Sequence of chain 1.A:
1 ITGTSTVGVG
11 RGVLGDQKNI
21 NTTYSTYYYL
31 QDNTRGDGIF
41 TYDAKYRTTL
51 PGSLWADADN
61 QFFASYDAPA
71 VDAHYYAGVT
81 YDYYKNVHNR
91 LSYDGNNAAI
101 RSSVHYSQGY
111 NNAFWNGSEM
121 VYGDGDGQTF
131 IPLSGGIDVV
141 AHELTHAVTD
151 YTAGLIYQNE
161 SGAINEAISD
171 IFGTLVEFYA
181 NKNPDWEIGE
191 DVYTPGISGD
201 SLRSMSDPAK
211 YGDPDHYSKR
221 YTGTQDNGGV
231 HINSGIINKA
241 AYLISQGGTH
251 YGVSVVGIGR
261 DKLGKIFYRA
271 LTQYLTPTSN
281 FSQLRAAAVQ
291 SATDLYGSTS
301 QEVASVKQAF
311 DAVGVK

Binding-site contacts:
Ligand atom O contacts residue LEU202 of chain 1.A at 4.4 Å.
Ligand atom C contacts residue LYS1 of chain 1.C at 1.3 Å.
Ligand atom CB contacts residue LYS1 of chain 1.C at 3.3 Å.
Ligand atom N contacts residue LYS1 of chain 1.C at 2.7 Å (salt-bridge).
Ligand atom CA contacts residue ALA113 of chain 1.A at 4.0 Å (hydrophobic).
Ligand atom CG2 contacts residue LEU202 of chain 1.A at 4.3 Å (hydrophobic).
Ligand atom C contacts residue ARG203 of chain 1.A at 4.0 Å.
Ligand atom C contacts residue CD1 of chain 1.D at 4.5 Å.
Ligand atom O contacts residue GLU166 of chain 1.A at 4.2 Å.
Ligand atom CG1 contacts residue LYS1 of chain 1.C at 3.3 Å.
Ligand atom CB contacts residue VAL139 of chain 1.A at 4.5 Å (hydrophobic).
Ligand atom CG2 contacts residue LYS1 of chain 1.C at 4.1 Å.
Ligand atom N contacts residue CD1 of chain 1.D at 4.1 Å.
Ligand atom O contacts residue HIS142 of chain 1.A at 4.4 Å.
Ligand atom CG1 contacts residue ASN112 of chain 1.A at 3.6 Å.
Ligand atom N contacts residue ALA113 of chain 1.A at 2.8 Å (h-bond).
Ligand atom CG2 contacts residue ARG203 of chain 1.A at 3.7 Å.
Ligand atom N contacts residue GLU143 of chain 1.A at 3.1 Å (salt-bridge).
Ligand atom O contacts residue ARG203 of chain 1.A at 2.8 Å (salt-bridge).
Ligand atom CG1 contacts residue LEU202 of chain 1.A at 4.0 Å (hydrophobic).
Ligand atom CA contacts residue ASN112 of chain 1.A at 3.8 Å.
Ligand atom CB contacts residue GLU143 of chain 1.A at 4.0 Å.
Ligand atom C contacts residue HIS231 of chain 1.A at 3.8 Å.
Ligand atom N contacts residue ASN112 of chain 1.A at 3.0 Å (h-bond).
Ligand atom CA contacts residue LYS1 of chain 1.C at 2.4 Å.
Ligand atom CA contacts residue GLU143 of chain 1.A at 3.3 Å.
Ligand atom CG2 contacts residue HIS142 of chain 1.A at 4.2 Å.
Ligand atom CG1 contacts residue LEU133 of chain 1.A at 4.1 Å (hydrophobic).
Ligand atom CB contacts residue ALA113 of chain 1.A at 4.2 Å (hydrophobic).
Ligand atom C contacts residue ASN112 of chain 1.A at 4.1 Å.
Ligand atom CB contacts residue ASN112 of chain 1.A at 4.2 Å.
Ligand atom O contacts residue LYS1 of chain 1.C at 2.3 Å (salt-bridge).
Ligand atom CA contacts residue HIS142 of chain 1.A at 4.1 Å.
Ligand atom O contacts residue HIS231 of chain 1.A at 3.5 Å.
Ligand atom CA contacts residue CD1 of chain 1.D at 3.9 Å.

This small molecule binds to this protein.
Small molecule (SMILES): CC(C)[C@H](N)C(=O)O